The protein below binds the small molecule below.
Small molecule (SMILES): O=C(NC(=O)c1ccc([N+](=O)[O-])cc1)N[C@@H]1O[C@H](CO)[C@@H](O)[C@H](O)[C@H]1O

Binding-site contacts:
Ligand atom O3 contacts residue ALA673 of chain 1.A at 3.4 Å (h-bond).
Ligand atom C12 contacts residue ASN282 of chain 1.A at 3.5 Å.
Ligand atom O3 contacts residue SER674 of chain 1.A at 3.1 Å (h-bond).
Ligand atom O2 contacts residue TYR573 of chain 1.A at 3.0 Å (h-bond).
Ligand atom O4 contacts residue ASN484 of chain 1.A at 3.3 Å (h-bond).
Ligand atom O10 contacts residue PHE286 of chain 1.A at 3.4 Å.
Ligand atom C6 contacts residue ASN484 of chain 1.A at 3.3 Å.
Ligand atom C10 contacts residue ASP283 of chain 1.A at 3.4 Å.
Ligand atom N3 contacts residue ASN282 of chain 1.A at 3.6 Å (h-bond).
Ligand atom O5 contacts residue LEU136 of chain 1.A at 3.2 Å (h-bond).
Ligand atom O3 contacts residue GLY675 of chain 1.A at 3.3 Å (h-bond).
Ligand atom O8 contacts residue ASN133 of chain 1.A at 3.8 Å.
Ligand atom O5 contacts residue GLY135 of chain 1.A at 3.7 Å.
Ligand atom C2 contacts residue HIS377 of chain 1.A at 3.5 Å.
Ligand atom C11 contacts residue ASP283 of chain 1.A at 3.7 Å.
Ligand atom O10 contacts residue ALA383 of chain 1.A at 3.5 Å (h-bond).
Ligand atom C5 contacts residue LEU136 of chain 1.A at 3.7 Å (hydrophobic).
Ligand atom O6 contacts residue ASN484 of chain 1.A at 2.6 Å (h-bond).
Ligand atom O7 contacts residue GLY135 of chain 1.A at 3.6 Å.
Ligand atom O3 contacts residue GLU672 of chain 1.A at 2.7 Å (salt-bridge).
Ligand atom C14 contacts residue GLU88 of chain 1.A at 3.7 Å.
Ligand atom O2 contacts residue GLU672 of chain 1.A at 3.1 Å (salt-bridge).
Ligand atom C14 contacts residue HIS341 of chain 1.A at 3.8 Å.
Ligand atom C4 contacts residue GLY675 of chain 1.A at 3.8 Å.
Ligand atom O8 contacts residue ASP283 of chain 1.A at 3.8 Å.
Ligand atom O5 contacts residue HIS377 of chain 1.A at 3.8 Å.
Ligand atom C3 contacts residue GLU672 of chain 1.A at 3.4 Å.
Ligand atom C6 contacts residue GLY135 of chain 1.A at 3.5 Å.
Ligand atom O4 contacts residue SER674 of chain 1.A at 3.4 Å.
Ligand atom O6 contacts residue LEU139 of chain 1.A at 3.8 Å.
Ligand atom C7 contacts residue LEU136 of chain 1.A at 3.4 Å (hydrophobic).
Ligand atom N2 contacts residue LEU136 of chain 1.A at 3.8 Å.
Ligand atom O9 contacts residue ASN282 of chain 1.A at 3.7 Å.
Ligand atom O7 contacts residue LEU136 of chain 1.A at 3.0 Å (h-bond).
Ligand atom O6 contacts residue HIS377 of chain 1.A at 3.0 Å (h-bond).
Ligand atom C13 contacts residue ASN282 of chain 1.A at 3.6 Å.
Ligand atom C13 contacts residue HIS341 of chain 1.A at 3.7 Å.
Ligand atom O4 contacts residue GLY675 of chain 1.A at 2.7 Å (h-bond).
Ligand atom C5 contacts residue GLY135 of chain 1.A at 3.6 Å.
Ligand atom C6 contacts residue HIS377 of chain 1.A at 3.7 Å.

Sequence of chain 1.A:
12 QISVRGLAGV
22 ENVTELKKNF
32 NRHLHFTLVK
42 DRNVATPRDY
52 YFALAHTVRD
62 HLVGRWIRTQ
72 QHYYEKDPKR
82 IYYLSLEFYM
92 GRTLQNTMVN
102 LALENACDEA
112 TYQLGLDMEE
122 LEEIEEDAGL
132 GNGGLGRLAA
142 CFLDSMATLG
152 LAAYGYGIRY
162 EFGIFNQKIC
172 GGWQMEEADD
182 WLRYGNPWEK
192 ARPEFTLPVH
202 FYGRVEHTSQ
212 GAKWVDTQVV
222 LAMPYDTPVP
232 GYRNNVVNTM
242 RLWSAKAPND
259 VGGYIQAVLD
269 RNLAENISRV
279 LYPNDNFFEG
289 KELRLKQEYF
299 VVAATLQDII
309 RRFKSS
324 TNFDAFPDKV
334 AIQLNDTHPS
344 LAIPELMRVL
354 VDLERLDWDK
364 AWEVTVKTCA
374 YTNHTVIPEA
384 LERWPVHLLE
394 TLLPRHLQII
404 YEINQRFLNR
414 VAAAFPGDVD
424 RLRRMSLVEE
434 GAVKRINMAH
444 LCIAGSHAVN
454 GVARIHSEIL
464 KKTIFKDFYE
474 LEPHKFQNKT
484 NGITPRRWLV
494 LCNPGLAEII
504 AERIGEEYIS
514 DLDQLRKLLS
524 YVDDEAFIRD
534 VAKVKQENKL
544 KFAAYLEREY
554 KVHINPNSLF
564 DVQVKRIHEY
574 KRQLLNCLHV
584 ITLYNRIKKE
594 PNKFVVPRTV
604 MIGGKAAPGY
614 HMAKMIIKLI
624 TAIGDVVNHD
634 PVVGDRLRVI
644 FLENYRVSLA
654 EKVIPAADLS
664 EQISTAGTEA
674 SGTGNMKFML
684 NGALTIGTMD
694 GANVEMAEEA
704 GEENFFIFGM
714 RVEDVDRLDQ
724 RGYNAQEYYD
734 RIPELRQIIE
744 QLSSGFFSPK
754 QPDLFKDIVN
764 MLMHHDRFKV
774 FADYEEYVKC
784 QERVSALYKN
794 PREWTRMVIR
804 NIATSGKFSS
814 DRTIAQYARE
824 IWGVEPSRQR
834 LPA